Sequence of chain 1.B:
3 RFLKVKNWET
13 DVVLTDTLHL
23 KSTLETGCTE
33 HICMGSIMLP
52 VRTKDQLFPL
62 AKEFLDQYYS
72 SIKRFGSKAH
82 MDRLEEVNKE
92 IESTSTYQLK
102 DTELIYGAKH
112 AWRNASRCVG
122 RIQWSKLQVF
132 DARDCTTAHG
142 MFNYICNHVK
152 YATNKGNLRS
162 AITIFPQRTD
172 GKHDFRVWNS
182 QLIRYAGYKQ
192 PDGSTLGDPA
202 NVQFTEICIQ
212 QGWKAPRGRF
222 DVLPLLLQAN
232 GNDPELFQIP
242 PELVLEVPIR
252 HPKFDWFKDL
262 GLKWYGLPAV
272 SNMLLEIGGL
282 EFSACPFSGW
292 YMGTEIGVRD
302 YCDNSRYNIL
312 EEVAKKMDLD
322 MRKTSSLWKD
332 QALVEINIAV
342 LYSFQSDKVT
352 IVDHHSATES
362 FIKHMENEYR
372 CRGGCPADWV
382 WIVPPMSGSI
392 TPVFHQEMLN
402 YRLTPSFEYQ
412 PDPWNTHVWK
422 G

Sequence of chain 1.A:
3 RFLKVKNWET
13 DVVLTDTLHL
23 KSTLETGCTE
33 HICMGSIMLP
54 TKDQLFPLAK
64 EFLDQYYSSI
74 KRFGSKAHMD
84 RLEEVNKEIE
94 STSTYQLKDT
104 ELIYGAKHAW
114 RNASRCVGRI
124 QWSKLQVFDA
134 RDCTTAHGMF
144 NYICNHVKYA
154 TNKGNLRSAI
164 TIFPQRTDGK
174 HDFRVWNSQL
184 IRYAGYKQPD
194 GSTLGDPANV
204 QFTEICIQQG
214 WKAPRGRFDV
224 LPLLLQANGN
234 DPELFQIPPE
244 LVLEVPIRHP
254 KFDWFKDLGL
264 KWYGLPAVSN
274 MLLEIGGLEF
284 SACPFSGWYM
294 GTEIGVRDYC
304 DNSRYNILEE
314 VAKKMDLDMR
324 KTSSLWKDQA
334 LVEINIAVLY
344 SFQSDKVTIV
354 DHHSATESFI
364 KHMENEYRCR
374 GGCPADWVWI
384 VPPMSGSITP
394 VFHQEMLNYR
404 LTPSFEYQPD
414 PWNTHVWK

Binding-site contacts:
Ligand atom C3' contacts residue LEU41 of chain 1.B at 3.9 Å (hydrophobic).
Ligand atom C2' contacts residue TYR410 of chain 1.B at 3.5 Å (hydrophobic).
Ligand atom C20 contacts residue HEM1 of chain 1.H at 3.5 Å.
Ligand atom C02 contacts residue HEM1 of chain 1.H at 3.1 Å.
Ligand atom C4' contacts residue MET40 of chain 1.B at 3.9 Å (hydrophobic).
Ligand atom C5' contacts residue TRP10 of chain 1.A at 3.7 Å (hydrophobic).
Ligand atom C16 contacts residue VAL271 of chain 1.B at 4.1 Å (hydrophobic).
Ligand atom C05 contacts residue HEM1 of chain 1.H at 3.0 Å.
Ligand atom N11 contacts residue VAL271 of chain 1.B at 3.8 Å.
Ligand atom C18 contacts residue VAL271 of chain 1.B at 3.9 Å (hydrophobic).
Ligand atom N11 contacts residue PRO269 of chain 1.B at 3.3 Å.
Ligand atom C04 contacts residue PRO269 of chain 1.B at 3.7 Å (hydrophobic).
Ligand atom C3' contacts residue MET40 of chain 1.B at 4.0 Å (hydrophobic).
Ligand atom C16 contacts residue PRO269 of chain 1.B at 3.7 Å (hydrophobic).
Ligand atom N19 contacts residue HEM1 of chain 1.H at 2.6 Å (h-bond).
Ligand atom C15 contacts residue VAL271 of chain 1.B at 4.1 Å (hydrophobic).
Ligand atom C12 contacts residue VAL271 of chain 1.B at 3.4 Å (hydrophobic).
Ligand atom C14 contacts residue VAL271 of chain 1.B at 3.7 Å (hydrophobic).
Ligand atom N13 contacts residue VAL271 of chain 1.B at 3.3 Å.
Ligand atom C05 contacts residue PHE288 of chain 1.B at 4.0 Å (hydrophobic).
Ligand atom N13 contacts residue GLU296 of chain 1.B at 3.9 Å.
Ligand atom C2' contacts residue TRP382 of chain 1.B at 3.9 Å (hydrophobic).
Ligand atom C4' contacts residue TRP10 of chain 1.A at 3.8 Å (hydrophobic).
Ligand atom C14 contacts residue GLU296 of chain 1.B at 4.0 Å.
Ligand atom C22 contacts residue HEM1 of chain 1.H at 3.4 Å.
Ligand atom F7' contacts residue LEU41 of chain 1.B at 3.3 Å.
Ligand atom N03 contacts residue VAL271 of chain 1.B at 3.8 Å.
Ligand atom C17 contacts residue HEM1 of chain 1.H at 3.2 Å.
Ligand atom N13 contacts residue HEM1 of chain 1.H at 3.9 Å.
Ligand atom F7' contacts residue ARG118 of chain 1.B at 3.5 Å.
Ligand atom C18 contacts residue HEM1 of chain 1.H at 3.3 Å.
Ligand atom C15 contacts residue GLN182 of chain 1.B at 3.4 Å.
Ligand atom C12 contacts residue GLU296 of chain 1.B at 4.1 Å.
Ligand atom F7' contacts residue TYR410 of chain 1.B at 3.7 Å.
Ligand atom C16 contacts residue GLN182 of chain 1.B at 3.5 Å.
Ligand atom N01 contacts residue HEM1 of chain 1.H at 2.1 Å.
Ligand atom N11 contacts residue ALA270 of chain 1.B at 3.7 Å.
Ligand atom F7' contacts residue MET40 of chain 1.B at 2.9 Å.
Ligand atom C21 contacts residue HEM1 of chain 1.H at 3.9 Å.
Ligand atom C16 contacts residue ALA270 of chain 1.B at 3.8 Å (hydrophobic).

This small molecule binds to this protein.
Small molecule (SMILES): Fc1cccc(CCCNCCc2ccnc(-n3ccnc3)n2)c1